Sequence of chain 1.A:
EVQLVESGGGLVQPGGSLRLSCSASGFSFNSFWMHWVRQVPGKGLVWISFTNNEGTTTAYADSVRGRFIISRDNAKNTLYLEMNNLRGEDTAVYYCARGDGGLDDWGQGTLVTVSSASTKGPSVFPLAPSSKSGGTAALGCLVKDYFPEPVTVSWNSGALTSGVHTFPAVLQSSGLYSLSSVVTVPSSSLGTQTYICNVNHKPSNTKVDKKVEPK

Binding-site contacts:
Ligand atom O22 contacts residue TRP33 of chain 1.A at 3.5 Å.
Ligand atom O3 contacts residue TRP33 of chain 1.A at 2.9 Å (h-bond).
Ligand atom O21 contacts residue LEU38 of chain 1.B at 3.7 Å.
Ligand atom O3 contacts residue GLY99 of chain 1.A at 2.5 Å (h-bond).
Ligand atom P1 contacts residue ARG31 of chain 1.B at 3.7 Å.
Ligand atom C23 contacts residue ARG34 of chain 1.B at 3.8 Å.
Ligand atom O3 contacts residue PHE32 of chain 1.A at 3.5 Å.
Ligand atom C10 contacts residue ARG34 of chain 1.B at 3.8 Å.
Ligand atom O24 contacts residue ASP100 of chain 1.A at 3.9 Å.
Ligand atom O4 contacts residue ARG34 of chain 1.B at 3.8 Å.
Ligand atom C2 contacts residue TRP33 of chain 1.A at 3.9 Å (hydrophobic).
Ligand atom C6 contacts residue SER31 of chain 1.A at 3.6 Å.
Ligand atom O2 contacts residue ASP100 of chain 1.A at 2.5 Å (salt-bridge).
Ligand atom C4 contacts residue GLY99 of chain 1.A at 3.9 Å.
Ligand atom O21 contacts residue ARG31 of chain 1.B at 3.1 Å (salt-bridge).
Ligand atom N1 contacts residue TRP33 of chain 1.A at 3.6 Å.
Ligand atom N1 contacts residue TYR97 of chain 1.B at 3.7 Å.
Ligand atom O17 contacts residue SER33 of chain 1.B at 3.8 Å.
Ligand atom C22 contacts residue ARG34 of chain 1.B at 3.5 Å.
Ligand atom O21 contacts residue ARG34 of chain 1.B at 3.2 Å (salt-bridge).
Ligand atom C4 contacts residue TRP33 of chain 1.A at 3.7 Å (hydrophobic).
Ligand atom C3 contacts residue GLY99 of chain 1.A at 3.4 Å.
Ligand atom O17 contacts residue SO41 of chain 1.J at 3.1 Å (h-bond).
Ligand atom C4 contacts residue TYR97 of chain 1.B at 3.6 Å (hydrophobic).
Ligand atom O9 contacts residue SER31 of chain 1.A at 3.5 Å (h-bond).
Ligand atom C4 contacts residue ASP100 of chain 1.A at 3.5 Å.
Ligand atom C3 contacts residue ASP100 of chain 1.A at 3.8 Å.
Ligand atom C22 contacts residue TYR97 of chain 1.B at 3.8 Å (hydrophobic).
Ligand atom O6 contacts residue ARG34 of chain 1.B at 3.6 Å.
Ligand atom C5 contacts residue ASP100 of chain 1.A at 3.6 Å.
Ligand atom C1 contacts residue TRP33 of chain 1.A at 4.0 Å (hydrophobic).
Ligand atom C7 contacts residue ARG34 of chain 1.B at 4.0 Å.
Ligand atom O24 contacts residue ARG34 of chain 1.B at 2.9 Å (salt-bridge).
Ligand atom O7 contacts residue ARG31 of chain 1.B at 3.7 Å.
Ligand atom O9 contacts residue ASN53 of chain 1.A at 3.7 Å.
Ligand atom C23 contacts residue TYR97 of chain 1.B at 3.4 Å (hydrophobic).
Ligand atom C23 contacts residue TRP33 of chain 1.A at 3.9 Å (hydrophobic).
Ligand atom O2 contacts residue GLY99 of chain 1.A at 3.1 Å.
Ligand atom O2 contacts residue TYR97 of chain 1.B at 2.7 Å (h-bond).
Ligand atom C11 contacts residue TRP33 of chain 1.A at 3.9 Å (hydrophobic).

Sequence of chain 1.B:
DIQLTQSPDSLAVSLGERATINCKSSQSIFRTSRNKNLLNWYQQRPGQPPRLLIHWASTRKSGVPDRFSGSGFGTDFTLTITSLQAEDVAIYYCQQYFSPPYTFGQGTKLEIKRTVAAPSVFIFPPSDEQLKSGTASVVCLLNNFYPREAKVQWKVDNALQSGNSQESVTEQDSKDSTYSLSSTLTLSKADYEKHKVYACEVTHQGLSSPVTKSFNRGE

The protein below binds the small molecule below.
Small molecule (SMILES): CC(=O)N[C@H]1[C@H](OC([C@H](O)COP(=O)(O)OC[C@H](O)[C@@H](O)[C@@H](O)CO)[C@@H](O)COP(=O)(O)OC[C@@H](O)[C@@H](O)[C@@H](O)CO)O[C@H](CO)[C@@H](O)[C@@H]1O